Binding-site contacts:
Ligand atom C3 contacts residue ASN247 of chain 1.B at 3.8 Å.
Ligand atom O7 contacts residue ASN247 of chain 1.B at 4.2 Å.
Ligand atom C5 contacts residue ASN247 of chain 1.B at 3.7 Å.
Ligand atom C4 contacts residue ASN247 of chain 1.B at 4.2 Å.
Ligand atom C2 contacts residue ASN247 of chain 1.B at 2.5 Å.
Ligand atom C7 contacts residue ASN247 of chain 1.B at 3.8 Å.
Ligand atom N2 contacts residue ASN247 of chain 1.B at 2.9 Å (h-bond).
Ligand atom C1 contacts residue ASN247 of chain 1.B at 1.4 Å.
Ligand atom O5 contacts residue ASN247 of chain 1.B at 2.4 Å (h-bond).

Sequence of chain 1.B:
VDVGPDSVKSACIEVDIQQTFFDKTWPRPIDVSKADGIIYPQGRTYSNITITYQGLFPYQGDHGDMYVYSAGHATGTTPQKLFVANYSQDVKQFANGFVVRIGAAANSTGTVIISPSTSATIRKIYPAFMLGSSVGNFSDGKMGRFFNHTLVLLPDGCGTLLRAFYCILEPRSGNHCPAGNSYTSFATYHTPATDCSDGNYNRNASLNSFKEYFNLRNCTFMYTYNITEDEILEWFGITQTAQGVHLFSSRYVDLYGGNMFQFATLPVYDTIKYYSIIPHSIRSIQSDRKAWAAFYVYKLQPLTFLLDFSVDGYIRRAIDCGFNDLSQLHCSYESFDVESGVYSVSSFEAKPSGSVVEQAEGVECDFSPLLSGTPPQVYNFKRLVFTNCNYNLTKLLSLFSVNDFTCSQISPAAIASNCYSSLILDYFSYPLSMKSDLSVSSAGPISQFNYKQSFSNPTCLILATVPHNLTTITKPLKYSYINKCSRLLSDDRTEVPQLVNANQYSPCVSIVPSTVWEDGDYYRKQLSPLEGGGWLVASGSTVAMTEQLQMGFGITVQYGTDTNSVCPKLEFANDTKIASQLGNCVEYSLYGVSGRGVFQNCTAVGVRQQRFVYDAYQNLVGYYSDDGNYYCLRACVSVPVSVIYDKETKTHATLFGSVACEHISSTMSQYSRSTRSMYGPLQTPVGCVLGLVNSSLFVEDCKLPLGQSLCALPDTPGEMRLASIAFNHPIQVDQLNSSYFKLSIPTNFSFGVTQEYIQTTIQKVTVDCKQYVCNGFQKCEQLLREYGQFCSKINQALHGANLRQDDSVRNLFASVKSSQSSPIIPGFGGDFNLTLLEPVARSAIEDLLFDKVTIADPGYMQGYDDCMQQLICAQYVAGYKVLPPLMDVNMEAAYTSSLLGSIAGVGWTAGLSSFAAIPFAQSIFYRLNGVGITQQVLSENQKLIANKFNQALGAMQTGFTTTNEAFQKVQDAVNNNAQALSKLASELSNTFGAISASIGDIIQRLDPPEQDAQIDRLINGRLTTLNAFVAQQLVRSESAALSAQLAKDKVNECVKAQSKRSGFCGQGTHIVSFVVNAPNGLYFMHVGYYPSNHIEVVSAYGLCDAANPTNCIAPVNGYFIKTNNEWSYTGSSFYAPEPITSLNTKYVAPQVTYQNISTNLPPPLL

A small-molecule ligand and the protein it binds are described below.
Small molecule (SMILES): CC(=O)N[C@@H]1[C@@H](O)[C@H](O)[C@@H](CO)O[C@H]1O